Binding-site contacts:
Ligand atom O2B contacts residue MG1 of chain 1.P at 2.1 Å.
Ligand atom O3B contacts residue LYS67 of chain 1.E at 2.8 Å (salt-bridge).
Ligand atom O2B contacts residue ALA116 of chain 1.E at 3.4 Å (h-bond).
Ligand atom PA contacts residue MG1 of chain 1.P at 3.6 Å.
Ligand atom O1A contacts residue ASP187 of chain 1.E at 2.8 Å (salt-bridge).
Ligand atom O1A contacts residue ASP112 of chain 1.E at 3.3 Å (salt-bridge).
Ligand atom N1 contacts residue LEU76 of chain 1.E at 3.9 Å.
Ligand atom O4' contacts residue MET186 of chain 1.E at 3.7 Å.
Ligand atom O3' contacts residue ALA116 of chain 1.E at 3.3 Å.
Ligand atom O3A contacts residue ARG74 of chain 1.E at 3.0 Å (salt-bridge).
Ligand atom C8 contacts residue ARG74 of chain 1.E at 3.2 Å.
Ligand atom O3B contacts residue MG1 of chain 1.P at 3.6 Å.
Ligand atom C2' contacts residue TYR117 of chain 1.E at 3.5 Å (hydrophobic).
Ligand atom O3G contacts residue MG1 of chain 1.P at 3.1 Å.
Ligand atom O2G contacts residue ASP115 of chain 1.E at 3.0 Å (salt-bridge).
Ligand atom O3G contacts residue LYS222 of chain 1.E at 3.1 Å (salt-bridge).
Ligand atom O2G contacts residue MG1 of chain 1.P at 2.5 Å.
Ligand atom O2G contacts residue VAL113 of chain 1.E at 3.0 Å (h-bond).
Ligand atom O1B contacts residue ARG74 of chain 1.E at 3.7 Å.
Ligand atom O2G contacts residue GLY114 of chain 1.E at 3.2 Å.
Ligand atom N9 contacts residue ARG74 of chain 1.E at 3.8 Å.
Ligand atom PB contacts residue LYS67 of chain 1.E at 3.8 Å.
Ligand atom O1B contacts residue MET153 of chain 1.E at 3.2 Å.
Ligand atom PG contacts residue MG1 of chain 1.P at 3.2 Å.
Ligand atom PG contacts residue LYS67 of chain 1.E at 3.4 Å.
Ligand atom O1G contacts residue LYS67 of chain 1.E at 3.1 Å (salt-bridge).
Ligand atom O3' contacts residue TYR117 of chain 1.E at 3.0 Å (h-bond).
Ligand atom PB contacts residue MG1 of chain 1.P at 3.3 Å.
Ligand atom O3A contacts residue LYS67 of chain 1.E at 3.8 Å.
Ligand atom O2G contacts residue ASP112 of chain 1.E at 3.7 Å.
Ligand atom C5' contacts residue ASP187 of chain 1.E at 3.3 Å.
Ligand atom O1A contacts residue MG1 of chain 1.P at 2.3 Å.
Ligand atom PA contacts residue ARG74 of chain 1.E at 3.8 Å.
Ligand atom N7 contacts residue ARG74 of chain 1.E at 3.3 Å (salt-bridge).
Ligand atom O3A contacts residue MG1 of chain 1.P at 3.9 Å.
Ligand atom C1' contacts residue TYR117 of chain 1.E at 3.7 Å (hydrophobic).
Ligand atom O2B contacts residue VAL113 of chain 1.E at 3.5 Å (h-bond).
Ligand atom O2A contacts residue ARG74 of chain 1.E at 3.2 Å (salt-bridge).
Ligand atom O3G contacts residue ASP112 of chain 1.E at 3.8 Å.
Ligand atom O2B contacts residue ASP187 of chain 1.E at 3.2 Å (salt-bridge).

A protein and the small-molecule ligand that binds it are described below.
Small molecule (SMILES): Nc1ncnc2c1ncn2[C@H]1C[C@H](O)[C@@H](CO[P](=O)(O)O[P](=O)(O)OP(=O)(O)O)O1

Sequence of chain 1.E:
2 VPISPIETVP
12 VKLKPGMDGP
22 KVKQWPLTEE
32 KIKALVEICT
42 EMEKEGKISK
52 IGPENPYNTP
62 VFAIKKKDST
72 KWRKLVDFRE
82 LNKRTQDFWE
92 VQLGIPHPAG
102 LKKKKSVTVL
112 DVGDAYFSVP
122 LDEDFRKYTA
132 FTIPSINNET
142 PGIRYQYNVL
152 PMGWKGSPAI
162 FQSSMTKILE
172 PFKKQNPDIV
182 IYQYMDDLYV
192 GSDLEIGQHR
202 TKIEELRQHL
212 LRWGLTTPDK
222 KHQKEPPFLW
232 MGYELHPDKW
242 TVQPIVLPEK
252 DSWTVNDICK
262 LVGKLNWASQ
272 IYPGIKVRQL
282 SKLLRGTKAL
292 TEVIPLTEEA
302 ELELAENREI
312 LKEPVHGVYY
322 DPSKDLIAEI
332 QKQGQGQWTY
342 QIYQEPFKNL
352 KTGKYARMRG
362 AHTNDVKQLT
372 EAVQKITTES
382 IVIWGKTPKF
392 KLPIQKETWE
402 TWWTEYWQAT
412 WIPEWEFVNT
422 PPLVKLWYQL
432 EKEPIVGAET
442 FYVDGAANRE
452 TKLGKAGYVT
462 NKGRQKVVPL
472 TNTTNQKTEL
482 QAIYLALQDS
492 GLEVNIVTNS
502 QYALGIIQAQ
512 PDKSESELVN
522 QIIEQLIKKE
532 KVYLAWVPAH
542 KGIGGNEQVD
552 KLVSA